Binding-site contacts:
Ligand atom CL contacts residue LEU780 of chain 1.C at 3.6 Å.
Ligand atom C2 contacts residue PRO515 of chain 1.B at 3.8 Å (hydrophobic).
Ligand atom N3 contacts residue SER750 of chain 1.B at 3.6 Å (h-bond).
Ligand atom C3 contacts residue PRO515 of chain 1.B at 3.6 Å (hydrophobic).
Ligand atom O2 contacts residue SER518 of chain 1.C at 2.6 Å (h-bond).
Ligand atom C11 contacts residue MET517 of chain 1.C at 3.6 Å (hydrophobic).
Ligand atom C14 contacts residue PHE516 of chain 1.C at 3.9 Å (hydrophobic).
Ligand atom O3 contacts residue MET517 of chain 1.C at 3.7 Å.
Ligand atom C12 contacts residue PHE516 of chain 1.C at 3.8 Å (hydrophobic).
Ligand atom C14 contacts residue SER775 of chain 1.C at 3.7 Å.
Ligand atom O1 contacts residue SER750 of chain 1.B at 3.9 Å.
Ligand atom O1 contacts residue LYS751 of chain 1.B at 3.8 Å.
Ligand atom C13 contacts residue PHE516 of chain 1.C at 3.7 Å (hydrophobic).
Ligand atom C2 contacts residue PRO515 of chain 1.C at 3.8 Å (hydrophobic).
Ligand atom N1 contacts residue PRO515 of chain 1.C at 2.9 Å (h-bond).
Ligand atom O2 contacts residue PRO515 of chain 1.C at 3.8 Å.
Ligand atom O1 contacts residue SER518 of chain 1.C at 3.2 Å (h-bond).
Ligand atom O4 contacts residue MET517 of chain 1.C at 3.7 Å.
Ligand atom S1 contacts residue SER518 of chain 1.C at 3.5 Å (h-bond).
Ligand atom C4 contacts residue LYS751 of chain 1.B at 3.6 Å.
Ligand atom C4 contacts residue GLY752 of chain 1.B at 3.2 Å.
Ligand atom O3 contacts residue SER518 of chain 1.C at 3.4 Å (h-bond).
Ligand atom C7 contacts residue LEU772 of chain 1.C at 3.7 Å (hydrophobic).
Ligand atom O4 contacts residue LYS784 of chain 1.C at 3.6 Å.
Ligand atom C6 contacts residue SER775 of chain 1.C at 3.6 Å.
Ligand atom N2 contacts residue PRO515 of chain 1.C at 3.5 Å (h-bond).
Ligand atom CL contacts residue ASP781 of chain 1.C at 3.1 Å.
Ligand atom C6 contacts residue LEU772 of chain 1.C at 3.8 Å (hydrophobic).
Ligand atom N3 contacts residue ASP781 of chain 1.C at 3.8 Å.
Ligand atom C1 contacts residue PRO515 of chain 1.C at 3.2 Å (hydrophobic).
Ligand atom C4 contacts residue ILE502 of chain 1.B at 3.7 Å (hydrophobic).
Ligand atom C11 contacts residue SER518 of chain 1.C at 3.4 Å.
Ligand atom C8 contacts residue PRO515 of chain 1.C at 3.3 Å (hydrophobic).
Ligand atom C5 contacts residue LEU772 of chain 1.C at 3.6 Å (hydrophobic).
Ligand atom N2 contacts residue SER775 of chain 1.C at 3.2 Å (h-bond).
Ligand atom C7 contacts residue ILE502 of chain 1.B at 3.8 Å (hydrophobic).
Ligand atom C7 contacts residue LYS514 of chain 1.C at 3.9 Å.
Ligand atom O2 contacts residue MET517 of chain 1.C at 3.2 Å.
Ligand atom C3 contacts residue LYS751 of chain 1.B at 3.7 Å.
Ligand atom C3 contacts residue GLY752 of chain 1.B at 3.4 Å.

Sequence of chain 1.C:
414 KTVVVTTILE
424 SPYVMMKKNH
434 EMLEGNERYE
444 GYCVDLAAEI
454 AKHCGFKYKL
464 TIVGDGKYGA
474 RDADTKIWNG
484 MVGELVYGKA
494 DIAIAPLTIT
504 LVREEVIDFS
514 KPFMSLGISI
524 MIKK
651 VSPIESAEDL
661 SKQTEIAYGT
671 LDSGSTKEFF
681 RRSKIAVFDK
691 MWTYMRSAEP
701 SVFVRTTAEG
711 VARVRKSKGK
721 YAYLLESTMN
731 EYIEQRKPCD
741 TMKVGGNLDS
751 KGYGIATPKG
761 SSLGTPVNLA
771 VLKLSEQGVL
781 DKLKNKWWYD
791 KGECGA

This small molecule binds to this protein.
Small molecule (SMILES): NS(=O)(=O)c1cc2c(cc1Cl)N[C@H]([C@H]1C[C@H]3C=C[C@@H]1C3)NS2(=O)=O

Sequence of chain 1.B:
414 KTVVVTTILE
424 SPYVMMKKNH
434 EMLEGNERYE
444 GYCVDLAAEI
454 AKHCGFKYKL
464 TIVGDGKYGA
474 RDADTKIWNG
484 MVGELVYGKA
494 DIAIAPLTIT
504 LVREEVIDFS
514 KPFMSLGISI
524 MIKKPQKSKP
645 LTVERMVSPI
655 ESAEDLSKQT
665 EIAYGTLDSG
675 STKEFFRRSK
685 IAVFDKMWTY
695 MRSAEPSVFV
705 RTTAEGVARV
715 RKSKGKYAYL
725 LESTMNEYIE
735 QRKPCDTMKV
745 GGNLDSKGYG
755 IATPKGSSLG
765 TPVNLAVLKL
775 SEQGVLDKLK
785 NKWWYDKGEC